A protein and the small-molecule ligand that binds it are described below.
Small molecule (SMILES): CC1=C(/C=C/C(C)=C/C=C/C(C)=C/C(=O)O)C(C)(C)CCC1

Binding-site contacts:
Ligand atom C20 contacts residue ALA47 of chain 1.E at 3.9 Å (hydrophobic).
Ligand atom C11 contacts residue PHE89 of chain 1.E at 4.1 Å (hydrophobic).
Ligand atom C13 contacts residue ALA48 of chain 1.E at 3.9 Å (hydrophobic).
Ligand atom C17 contacts residue CYS208 of chain 1.E at 3.9 Å (hydrophobic).
Ligand atom C5 contacts residue CYS208 of chain 1.E at 4.2 Å (hydrophobic).
Ligand atom O1 contacts residue GLN51 of chain 1.E at 3.3 Å.
Ligand atom C16 contacts residue ILE44 of chain 1.E at 4.0 Å (hydrophobic).
Ligand atom O2 contacts residue PHE89 of chain 1.E at 3.9 Å.
Ligand atom O2 contacts residue LEU102 of chain 1.E at 3.6 Å.
Ligand atom C13 contacts residue PHE89 of chain 1.E at 3.6 Å (hydrophobic).
Ligand atom C3 contacts residue ILE44 of chain 1.E at 4.2 Å (hydrophobic).
Ligand atom C11 contacts residue ALA48 of chain 1.E at 3.7 Å (hydrophobic).
Ligand atom C7 contacts residue CYS208 of chain 1.E at 3.8 Å (hydrophobic).
Ligand atom O1 contacts residue ARG92 of chain 1.E at 2.6 Å (salt-bridge).
Ligand atom C14 contacts residue LEU85 of chain 1.E at 4.0 Å (hydrophobic).
Ligand atom C15 contacts residue PHE89 of chain 1.E at 3.6 Å (hydrophobic).
Ligand atom O2 contacts residue ARG92 of chain 1.E at 3.7 Å.
Ligand atom C20 contacts residue PHE89 of chain 1.E at 3.5 Å (hydrophobic).
Ligand atom C12 contacts residue LEU85 of chain 1.E at 4.0 Å (hydrophobic).
Ligand atom C4 contacts residue ILE121 of chain 1.E at 3.9 Å (hydrophobic).
Ligand atom C15 contacts residue GLN51 of chain 1.E at 3.9 Å.
Ligand atom C19 contacts residue ASN82 of chain 1.E at 3.9 Å.
Ligand atom C6 contacts residue CYS208 of chain 1.E at 3.9 Å (hydrophobic).
Ligand atom C16 contacts residue CYS45 of chain 1.E at 4.0 Å (hydrophobic).
Ligand atom C20 contacts residue ILE44 of chain 1.E at 3.9 Å (hydrophobic).
Ligand atom O1 contacts residue PHE89 of chain 1.E at 3.7 Å.
Ligand atom C15 contacts residue ARG92 of chain 1.E at 3.5 Å.
Ligand atom C15 contacts residue ALA103 of chain 1.E at 3.8 Å (hydrophobic).
Ligand atom C19 contacts residue TRP81 of chain 1.E at 4.1 Å (hydrophobic).
Ligand atom C12 contacts residue ALA48 of chain 1.E at 3.6 Å (hydrophobic).
Ligand atom C14 contacts residue PHE89 of chain 1.E at 3.9 Å (hydrophobic).
Ligand atom C12 contacts residue PHE89 of chain 1.E at 3.9 Å (hydrophobic).
Ligand atom O2 contacts residue ALA47 of chain 1.E at 3.4 Å.
Ligand atom C15 contacts residue ALA47 of chain 1.E at 4.1 Å (hydrophobic).
Ligand atom C8 contacts residue ILE44 of chain 1.E at 4.1 Å (hydrophobic).
Ligand atom O1 contacts residue ALA103 of chain 1.E at 3.6 Å.
Ligand atom C14 contacts residue ALA48 of chain 1.E at 4.0 Å (hydrophobic).
Ligand atom C18 contacts residue PHE89 of chain 1.E at 3.9 Å (hydrophobic).
Ligand atom C10 contacts residue ALA48 of chain 1.E at 3.7 Å (hydrophobic).
Ligand atom O2 contacts residue ALA103 of chain 1.E at 2.9 Å (h-bond).

Sequence of chain 1.E:
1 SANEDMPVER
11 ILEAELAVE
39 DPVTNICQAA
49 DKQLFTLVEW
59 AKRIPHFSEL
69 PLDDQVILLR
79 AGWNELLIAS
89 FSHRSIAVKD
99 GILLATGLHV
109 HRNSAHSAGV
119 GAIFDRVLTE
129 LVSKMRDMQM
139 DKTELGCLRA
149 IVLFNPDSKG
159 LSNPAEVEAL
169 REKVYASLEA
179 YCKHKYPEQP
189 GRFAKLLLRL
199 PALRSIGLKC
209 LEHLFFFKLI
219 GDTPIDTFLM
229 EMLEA